Binding-site contacts:
Ligand atom C8 contacts residue ASN300 of chain 2.C at 2.9 Å.
Ligand atom C5 contacts residue LEU266 of chain 2.C at 3.7 Å (hydrophobic).
Ligand atom C3 contacts residue LEU253 of chain 2.C at 4.3 Å (hydrophobic).
Ligand atom O6 contacts residue VAL303 of chain 2.C at 3.6 Å.
Ligand atom O2 contacts residue PHE241 of chain 2.C at 4.2 Å.
Ligand atom O6 contacts residue PHE304 of chain 2.C at 3.8 Å.
Ligand atom N7 contacts residue VAL303 of chain 2.C at 4.0 Å.
Ligand atom O2 contacts residue PHE192 of chain 2.C at 3.9 Å.
Ligand atom C8 contacts residue LEU266 of chain 2.C at 4.0 Å (hydrophobic).
Ligand atom C6 contacts residue VAL303 of chain 2.C at 4.0 Å (hydrophobic).
Ligand atom N9 contacts residue LEU266 of chain 2.C at 3.5 Å.
Ligand atom O6 contacts residue PHE186 of chain 2.C at 3.4 Å.
Ligand atom C2 contacts residue LEU200 of chain 2.C at 4.1 Å (hydrophobic).
Ligand atom C5 contacts residue VAL303 of chain 2.C at 4.1 Å (hydrophobic).
Ligand atom N9 contacts residue PRO237 of chain 2.C at 3.3 Å.
Ligand atom C8 contacts residue PHE299 of chain 2.C at 3.7 Å (hydrophobic).
Ligand atom C3 contacts residue LEU266 of chain 2.C at 3.9 Å (hydrophobic).
Ligand atom C1 contacts residue PHE186 of chain 2.C at 3.4 Å (hydrophobic).
Ligand atom N1 contacts residue LEU200 of chain 2.C at 4.3 Å.
Ligand atom N9 contacts residue PHE299 of chain 2.C at 3.9 Å.
Ligand atom C3 contacts residue PRO237 of chain 2.C at 3.3 Å (hydrophobic).
Ligand atom C8 contacts residue PRO237 of chain 2.C at 4.0 Å (hydrophobic).
Ligand atom N9 contacts residue ASN300 of chain 2.C at 4.1 Å.
Ligand atom C6 contacts residue LEU266 of chain 2.C at 4.3 Å (hydrophobic).
Ligand atom O2 contacts residue LEU253 of chain 2.C at 3.9 Å.
Ligand atom C2 contacts residue LEU253 of chain 2.C at 4.4 Å (hydrophobic).
Ligand atom C4 contacts residue LEU200 of chain 2.C at 4.1 Å (hydrophobic).
Ligand atom C4 contacts residue LEU266 of chain 2.C at 3.3 Å (hydrophobic).
Ligand atom N9 contacts residue LEU200 of chain 2.C at 4.0 Å.
Ligand atom N7 contacts residue LEU266 of chain 2.C at 4.1 Å.
Ligand atom C8 contacts residue VAL303 of chain 2.C at 4.4 Å (hydrophobic).
Ligand atom C2 contacts residue LEU266 of chain 2.C at 4.1 Å (hydrophobic).
Ligand atom N3 contacts residue LEU266 of chain 2.C at 3.5 Å.
Ligand atom C3 contacts residue PHE241 of chain 2.C at 3.9 Å (hydrophobic).
Ligand atom C3 contacts residue LEU200 of chain 2.C at 3.9 Å (hydrophobic).
Ligand atom N3 contacts residue LEU200 of chain 2.C at 4.0 Å.
Ligand atom N1 contacts residue PHE186 of chain 2.C at 3.9 Å.
Ligand atom C6 contacts residue PHE186 of chain 2.C at 3.8 Å (hydrophobic).
Ligand atom N7 contacts residue ASN300 of chain 2.C at 3.4 Å (h-bond).
Ligand atom C5 contacts residue LEU200 of chain 2.C at 4.4 Å (hydrophobic).

Sequence of chain 2.C:
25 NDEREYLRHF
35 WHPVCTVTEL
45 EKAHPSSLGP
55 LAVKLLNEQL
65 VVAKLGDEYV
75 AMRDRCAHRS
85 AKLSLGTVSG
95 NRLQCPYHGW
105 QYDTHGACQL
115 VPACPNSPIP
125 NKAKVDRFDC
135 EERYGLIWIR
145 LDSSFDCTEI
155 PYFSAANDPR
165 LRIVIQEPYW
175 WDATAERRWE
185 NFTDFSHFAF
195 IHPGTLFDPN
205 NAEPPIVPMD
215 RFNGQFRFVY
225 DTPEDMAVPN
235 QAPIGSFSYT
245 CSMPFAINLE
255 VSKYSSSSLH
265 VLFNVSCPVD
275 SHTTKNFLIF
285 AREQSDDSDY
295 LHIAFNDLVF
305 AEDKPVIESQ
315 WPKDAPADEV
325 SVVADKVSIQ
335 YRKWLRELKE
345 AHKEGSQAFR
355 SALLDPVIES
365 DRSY

A protein and the small-molecule ligand that binds it are described below.
Small molecule (SMILES): Cn1c(=O)c2[nH]cnc2n(C)c1=O